A protein and the small-molecule ligand that binds it are described below.
Small molecule (SMILES): N[C@@H](CCCNO)C(=O)O

Sequence of chain 1.B:
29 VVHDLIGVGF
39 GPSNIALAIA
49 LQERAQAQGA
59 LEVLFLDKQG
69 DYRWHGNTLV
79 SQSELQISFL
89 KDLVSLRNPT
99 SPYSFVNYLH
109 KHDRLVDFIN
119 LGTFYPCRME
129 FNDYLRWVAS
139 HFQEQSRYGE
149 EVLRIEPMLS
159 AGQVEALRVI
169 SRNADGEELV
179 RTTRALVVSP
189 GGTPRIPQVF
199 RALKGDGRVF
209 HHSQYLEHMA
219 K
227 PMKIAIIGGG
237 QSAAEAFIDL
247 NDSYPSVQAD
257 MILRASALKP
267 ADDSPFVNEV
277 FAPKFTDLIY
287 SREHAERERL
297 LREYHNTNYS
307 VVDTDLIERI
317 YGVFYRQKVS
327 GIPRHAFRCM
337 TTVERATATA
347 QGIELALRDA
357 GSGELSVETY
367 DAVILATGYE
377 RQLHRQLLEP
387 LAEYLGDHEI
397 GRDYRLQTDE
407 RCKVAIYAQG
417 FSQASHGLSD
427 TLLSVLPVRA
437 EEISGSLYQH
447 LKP

Binding-site contacts:
Ligand atom NE contacts residue LEU428 of chain 1.B at 4.2 Å.
Ligand atom O contacts residue ASN274 of chain 1.B at 3.0 Å (h-bond).
Ligand atom O contacts residue PHE277 of chain 1.B at 4.4 Å.
Ligand atom CD contacts residue LEU428 of chain 1.B at 3.7 Å (hydrophobic).
Ligand atom CA contacts residue ASN274 of chain 1.B at 3.7 Å.
Ligand atom N contacts residue PHE277 of chain 1.B at 3.5 Å.
Ligand atom CB contacts residue ILE85 of chain 1.B at 3.9 Å (hydrophobic).
Ligand atom CA contacts residue PHE277 of chain 1.B at 3.5 Å (hydrophobic).
Ligand atom CA contacts residue ILE85 of chain 1.B at 4.4 Å (hydrophobic).
Ligand atom N contacts residue ASP269 of chain 1.B at 4.4 Å.
Ligand atom OZ contacts residue LEU428 of chain 1.B at 4.3 Å.
Ligand atom O contacts residue ILE85 of chain 1.B at 3.9 Å.
Ligand atom C contacts residue ILE85 of chain 1.B at 3.7 Å (hydrophobic).
Ligand atom NE contacts residue ASN304 of chain 1.B at 3.1 Å (h-bond).
Ligand atom N contacts residue ASN274 of chain 1.B at 2.8 Å (h-bond).
Ligand atom NE contacts residue GLN84 of chain 1.B at 4.3 Å.
Ligand atom CB contacts residue SER430 of chain 1.B at 4.1 Å.
Ligand atom CB contacts residue PHE277 of chain 1.B at 4.5 Å (hydrophobic).
Ligand atom CD contacts residue GLN84 of chain 1.B at 3.4 Å.
Ligand atom O contacts residue LYS89 of chain 1.B at 3.4 Å (salt-bridge).
Ligand atom C contacts residue SER430 of chain 1.B at 3.9 Å.
Ligand atom C contacts residue ASN274 of chain 1.B at 3.9 Å.
Ligand atom OZ contacts residue GLN84 of chain 1.B at 3.3 Å (h-bond).
Ligand atom OXT contacts residue LYS89 of chain 1.B at 3.0 Å (salt-bridge).
Ligand atom CB contacts residue LEU428 of chain 1.B at 4.0 Å (hydrophobic).
Ligand atom OXT contacts residue ILE85 of chain 1.B at 3.4 Å.
Ligand atom OXT contacts residue SER430 of chain 1.B at 2.8 Å (h-bond).
Ligand atom CG contacts residue GLN84 of chain 1.B at 3.7 Å.
Ligand atom OXT contacts residue PHE277 of chain 1.B at 3.4 Å.
Ligand atom CD contacts residue ASN304 of chain 1.B at 4.2 Å.
Ligand atom CG contacts residue LEU428 of chain 1.B at 3.6 Å (hydrophobic).
Ligand atom OZ contacts residue ASN304 of chain 1.B at 3.4 Å (h-bond).
Ligand atom CA contacts residue SER430 of chain 1.B at 4.2 Å.
Ligand atom C contacts residue LYS89 of chain 1.B at 3.6 Å.
Ligand atom CG contacts residue THR303 of chain 1.B at 4.1 Å.
Ligand atom CG contacts residue PHE277 of chain 1.B at 4.2 Å (hydrophobic).
Ligand atom CB contacts residue GLN84 of chain 1.B at 3.6 Å.
Ligand atom C contacts residue PHE277 of chain 1.B at 3.7 Å (hydrophobic).
Ligand atom NE contacts residue THR303 of chain 1.B at 4.2 Å.